This protein binds this small molecule.
Small molecule (SMILES): CC(C)c1cccc(C(C)C)c1NC(=O)NCC1(c2ccc(N(C)C)cc2)CCCC1

Binding-site contacts:
Ligand atom N16 contacts residue ASN421 of chain 1.A at 4.1 Å.
Ligand atom C12 contacts residue TYR417 of chain 1.A at 4.0 Å (hydrophobic).
Ligand atom C21 contacts residue PHE384 of chain 1.A at 3.7 Å (hydrophobic).
Ligand atom C04 contacts residue TRP420 of chain 1.A at 3.7 Å (hydrophobic).
Ligand atom C09 contacts residue TYR416 of chain 1.A at 3.7 Å (hydrophobic).
Ligand atom C11 contacts residue HIS460 of chain 1.A at 4.0 Å.
Ligand atom C17 contacts residue ASN421 of chain 1.A at 3.7 Å.
Ligand atom C14 contacts residue ASN421 of chain 1.A at 3.8 Å.
Ligand atom C12 contacts residue ASN421 of chain 1.A at 3.5 Å.
Ligand atom C27 contacts residue HIS460 of chain 1.A at 4.1 Å.
Ligand atom O15 contacts residue TRP420 of chain 1.A at 3.0 Å (h-bond).
Ligand atom C11 contacts residue COA1 of chain 1.J at 3.5 Å.
Ligand atom C08 contacts residue TRP420 of chain 1.A at 3.6 Å (hydrophobic).
Ligand atom C09 contacts residue TRP420 of chain 1.A at 3.7 Å (hydrophobic).
Ligand atom C01 contacts residue TRP420 of chain 1.A at 3.4 Å (hydrophobic).
Ligand atom O15 contacts residue ASN421 of chain 1.A at 3.2 Å (h-bond).
Ligand atom C09 contacts residue COA1 of chain 1.J at 3.6 Å.
Ligand atom C12 contacts residue HIS425 of chain 1.A at 3.8 Å.
Ligand atom C12 contacts residue VAL424 of chain 1.A at 4.1 Å (hydrophobic).
Ligand atom C11 contacts residue VAL424 of chain 1.A at 3.7 Å (hydrophobic).
Ligand atom C05 contacts residue TRP420 of chain 1.A at 3.7 Å (hydrophobic).
Ligand atom C22 contacts residue PHE258 of chain 1.A at 4.1 Å (hydrophobic).
Ligand atom C03 contacts residue PHE479 of chain 1.A at 3.8 Å (hydrophobic).
Ligand atom C10 contacts residue VAL424 of chain 1.A at 4.1 Å (hydrophobic).
Ligand atom C30 contacts residue HIS460 of chain 1.A at 3.8 Å.
Ligand atom N13 contacts residue HIS460 of chain 1.A at 3.6 Å (h-bond).
Ligand atom C20 contacts residue THR380 of chain 1.A at 3.7 Å.
Ligand atom C08 contacts residue COA1 of chain 1.J at 4.0 Å.
Ligand atom C14 contacts residue TRP420 of chain 1.A at 3.9 Å (hydrophobic).
Ligand atom C02 contacts residue TRP420 of chain 1.A at 4.1 Å (hydrophobic).
Ligand atom C20 contacts residue PHE384 of chain 1.A at 4.1 Å (hydrophobic).
Ligand atom C28 contacts residue OLA1 of chain 1.E at 4.0 Å.
Ligand atom C03 contacts residue COA1 of chain 1.J at 3.8 Å.
Ligand atom N16 contacts residue HIS460 of chain 1.A at 3.9 Å.
Ligand atom C31 contacts residue LEU464 of chain 1.A at 4.1 Å (hydrophobic).
Ligand atom C22 contacts residue PHE384 of chain 1.A at 4.0 Å (hydrophobic).
Ligand atom C06 contacts residue TRP420 of chain 1.A at 3.7 Å (hydrophobic).
Ligand atom C08 contacts residue TYR416 of chain 1.A at 3.6 Å (hydrophobic).
Ligand atom C07 contacts residue TRP420 of chain 1.A at 3.6 Å (hydrophobic).
Ligand atom C08 contacts residue TYR417 of chain 1.A at 4.1 Å (hydrophobic).

Sequence of chain 1.A:
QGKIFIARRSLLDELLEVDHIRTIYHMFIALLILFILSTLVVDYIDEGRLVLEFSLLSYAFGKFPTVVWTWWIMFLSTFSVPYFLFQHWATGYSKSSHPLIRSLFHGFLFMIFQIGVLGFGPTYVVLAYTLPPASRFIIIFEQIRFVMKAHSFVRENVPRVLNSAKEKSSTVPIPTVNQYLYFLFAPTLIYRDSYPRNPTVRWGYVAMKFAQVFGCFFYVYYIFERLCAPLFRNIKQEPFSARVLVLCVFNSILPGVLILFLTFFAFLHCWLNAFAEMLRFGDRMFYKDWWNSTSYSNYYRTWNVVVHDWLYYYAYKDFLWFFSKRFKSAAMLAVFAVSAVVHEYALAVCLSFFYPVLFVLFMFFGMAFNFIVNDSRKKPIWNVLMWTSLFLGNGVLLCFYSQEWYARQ